Sequence of chain 1.A:
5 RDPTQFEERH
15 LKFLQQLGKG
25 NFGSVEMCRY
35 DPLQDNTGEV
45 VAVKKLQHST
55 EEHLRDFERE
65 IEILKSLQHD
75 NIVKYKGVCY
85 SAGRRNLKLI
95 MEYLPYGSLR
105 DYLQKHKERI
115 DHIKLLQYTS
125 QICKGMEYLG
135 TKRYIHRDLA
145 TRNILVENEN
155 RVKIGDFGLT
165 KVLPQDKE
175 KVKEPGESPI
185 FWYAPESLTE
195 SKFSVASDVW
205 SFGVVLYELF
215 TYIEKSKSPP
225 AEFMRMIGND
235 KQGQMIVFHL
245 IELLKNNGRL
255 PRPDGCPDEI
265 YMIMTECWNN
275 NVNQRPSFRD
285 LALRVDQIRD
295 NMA

Binding-site contacts:
Ligand atom F22 contacts residue GLY24 of chain 1.A at 3.4 Å.
Ligand atom C5 contacts residue ALA46 of chain 1.A at 3.6 Å (hydrophobic).
Ligand atom F20 contacts residue LYS23 of chain 1.A at 3.5 Å.
Ligand atom C17 contacts residue VAL29 of chain 1.A at 3.5 Å (hydrophobic).
Ligand atom C24 contacts residue ASP160 of chain 1.A at 3.4 Å.
Ligand atom F22 contacts residue GLY22 of chain 1.A at 3.3 Å.
Ligand atom C8 contacts residue LEU98 of chain 1.A at 3.1 Å (hydrophobic).
Ligand atom C11 contacts residue LEU21 of chain 1.A at 3.7 Å (hydrophobic).
Ligand atom CL contacts residue LEU149 of chain 1.A at 3.8 Å.
Ligand atom C3 contacts residue LEU149 of chain 1.A at 3.5 Å (hydrophobic).
Ligand atom C24 contacts residue ASN147 of chain 1.A at 3.2 Å.
Ligand atom N7 contacts residue GLU96 of chain 1.A at 3.9 Å.
Ligand atom N7 contacts residue TYR97 of chain 1.A at 3.7 Å.
Ligand atom CL contacts residue ARG146 of chain 1.A at 3.3 Å.
Ligand atom C8 contacts residue TYR97 of chain 1.A at 3.5 Å (hydrophobic).
Ligand atom F22 contacts residue GLY27 of chain 1.A at 3.5 Å.
Ligand atom F20 contacts residue GLY24 of chain 1.A at 3.0 Å.
Ligand atom C8 contacts residue LEU21 of chain 1.A at 3.8 Å (hydrophobic).
Ligand atom C9 contacts residue LEU21 of chain 1.A at 3.6 Å (hydrophobic).
Ligand atom N6 contacts residue ALA46 of chain 1.A at 3.3 Å.
Ligand atom C19 contacts residue GLY24 of chain 1.A at 3.7 Å.
Ligand atom N4 contacts residue LEU149 of chain 1.A at 3.4 Å.
Ligand atom F22 contacts residue SER28 of chain 1.A at 3.5 Å.
Ligand atom C5 contacts residue GLU96 of chain 1.A at 3.8 Å.
Ligand atom N14 contacts residue GLY22 of chain 1.A at 3.4 Å.
Ligand atom C10 contacts residue LEU21 of chain 1.A at 3.8 Å (hydrophobic).
Ligand atom F21 contacts residue VAL29 of chain 1.A at 3.7 Å.
Ligand atom C12 contacts residue GLY22 of chain 1.A at 3.7 Å.
Ligand atom F21 contacts residue LYS48 of chain 1.A at 3.7 Å.
Ligand atom F22 contacts residue VAL29 of chain 1.A at 3.7 Å.
Ligand atom N1 contacts residue LEU149 of chain 1.A at 3.8 Å.
Ligand atom C12 contacts residue LEU21 of chain 1.A at 3.3 Å (hydrophobic).
Ligand atom C2 contacts residue LEU149 of chain 1.A at 3.5 Å (hydrophobic).
Ligand atom O13 contacts residue LEU21 of chain 1.A at 3.2 Å (h-bond).
Ligand atom C23 contacts residue ASP160 of chain 1.A at 3.5 Å.
Ligand atom N7 contacts residue LEU98 of chain 1.A at 2.9 Å (h-bond).
Ligand atom N6 contacts residue GLU96 of chain 1.A at 2.9 Å (salt-bridge).
Ligand atom C5 contacts residue LEU149 of chain 1.A at 3.5 Å (hydrophobic).
Ligand atom F22 contacts residue LYS23 of chain 1.A at 3.3 Å.
Ligand atom N6 contacts residue LEU149 of chain 1.A at 3.5 Å.

The small molecule below binds the protein below.
Small molecule (SMILES): NC(=O)c1cc(-c2ccnc(N)n2)[nH]c1-c1cc(C(F)(F)F)ccc1Cl